Sequence of chain 2.A:
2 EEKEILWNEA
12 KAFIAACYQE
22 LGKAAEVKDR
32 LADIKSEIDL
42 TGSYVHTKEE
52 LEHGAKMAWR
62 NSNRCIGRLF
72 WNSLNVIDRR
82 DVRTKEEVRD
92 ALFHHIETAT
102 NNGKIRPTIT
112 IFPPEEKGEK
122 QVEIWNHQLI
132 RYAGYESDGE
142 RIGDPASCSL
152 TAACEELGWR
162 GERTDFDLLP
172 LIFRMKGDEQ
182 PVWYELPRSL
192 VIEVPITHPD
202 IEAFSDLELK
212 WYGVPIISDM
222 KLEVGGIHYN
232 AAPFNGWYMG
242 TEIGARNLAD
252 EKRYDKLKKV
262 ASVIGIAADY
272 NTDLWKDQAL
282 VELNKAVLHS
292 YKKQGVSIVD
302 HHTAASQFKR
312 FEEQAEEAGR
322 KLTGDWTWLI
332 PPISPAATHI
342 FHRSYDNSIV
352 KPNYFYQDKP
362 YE

Sequence of chain 1.A:
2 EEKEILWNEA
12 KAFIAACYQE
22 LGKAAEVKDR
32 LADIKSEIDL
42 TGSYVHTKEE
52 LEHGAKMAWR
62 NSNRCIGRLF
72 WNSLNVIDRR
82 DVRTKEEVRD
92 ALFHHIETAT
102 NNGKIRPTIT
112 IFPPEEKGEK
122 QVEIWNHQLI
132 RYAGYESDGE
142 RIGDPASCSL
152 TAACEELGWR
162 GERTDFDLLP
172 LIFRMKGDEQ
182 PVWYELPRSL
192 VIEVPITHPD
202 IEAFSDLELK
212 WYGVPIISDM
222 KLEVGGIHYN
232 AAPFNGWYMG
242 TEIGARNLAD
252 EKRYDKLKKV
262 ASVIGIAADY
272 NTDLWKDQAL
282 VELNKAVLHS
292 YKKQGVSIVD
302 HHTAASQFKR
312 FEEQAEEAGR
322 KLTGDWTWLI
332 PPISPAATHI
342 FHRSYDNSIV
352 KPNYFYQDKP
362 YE

Binding-site contacts:
Ligand atom C07 contacts residue HEM1 of chain 2.B at 3.5 Å.
Ligand atom C03 contacts residue HEM1 of chain 2.B at 3.4 Å.
Ligand atom N01 contacts residue GLU243 of chain 2.A at 2.7 Å (salt-bridge).
Ligand atom N02 contacts residue HEM1 of chain 2.B at 3.5 Å.
Ligand atom N21 contacts residue ARG247 of chain 2.A at 3.7 Å.
Ligand atom C26 contacts residue HEM1 of chain 2.B at 3.5 Å.
Ligand atom N21 contacts residue HEM1 of chain 2.B at 3.2 Å (h-bond).
Ligand atom C16 contacts residue HEM1 of chain 2.B at 3.4 Å.
Ligand atom C08 contacts residue GLU243 of chain 2.A at 3.5 Å.
Ligand atom C06 contacts residue HEM1 of chain 2.B at 3.7 Å.
Ligand atom N21 contacts residue TRP329 of chain 2.A at 3.6 Å.
Ligand atom C26 contacts residue ARG247 of chain 2.A at 3.4 Å.
Ligand atom N01 contacts residue HEM1 of chain 2.B at 3.7 Å.
Ligand atom C25 contacts residue ARG247 of chain 2.A at 3.2 Å.
Ligand atom C29 contacts residue TRP329 of chain 2.A at 3.3 Å (hydrophobic).
Ligand atom C27 contacts residue HIS343 of chain 1.A at 3.6 Å.
Ligand atom C02 contacts residue HEM1 of chain 2.B at 3.7 Å.
Ligand atom C12 contacts residue ILE218 of chain 2.A at 3.7 Å (hydrophobic).
Ligand atom C07 contacts residue PHE235 of chain 2.A at 3.6 Å (hydrophobic).
Ligand atom C19 contacts residue HEM1 of chain 2.B at 3.2 Å.
Ligand atom N02 contacts residue TYR239 of chain 2.A at 3.7 Å.
Ligand atom C07 contacts residue GLY237 of chain 2.A at 3.6 Å.
Ligand atom N22 contacts residue HEM1 of chain 2.B at 3.7 Å.
Ligand atom C23 contacts residue PHE342 of chain 1.A at 3.6 Å (hydrophobic).
Ligand atom C13 contacts residue HIS128 of chain 2.A at 3.1 Å.
Ligand atom C06 contacts residue GLU243 of chain 2.A at 3.5 Å.
Ligand atom C08 contacts residue HEM1 of chain 2.B at 3.5 Å.
Ligand atom N22 contacts residue TRP329 of chain 2.A at 3.3 Å.
Ligand atom C24 contacts residue ARG247 of chain 2.A at 3.3 Å.
Ligand atom C22 contacts residue TRP329 of chain 2.A at 3.6 Å (hydrophobic).
Ligand atom C02 contacts residue GLU243 of chain 2.A at 3.4 Å.
Ligand atom C27 contacts residue ARG247 of chain 2.A at 3.5 Å.
Ligand atom C23 contacts residue ARG247 of chain 2.A at 3.7 Å.
Ligand atom N02 contacts residue GLU243 of chain 2.A at 2.6 Å (salt-bridge).
Ligand atom N02 contacts residue TRP238 of chain 2.A at 2.9 Å (h-bond).
Ligand atom C09 contacts residue GLU243 of chain 2.A at 3.7 Å.
Ligand atom C28 contacts residue HEM1 of chain 2.B at 3.1 Å.
Ligand atom C12 contacts residue GLN129 of chain 2.A at 3.6 Å.
Ligand atom C12 contacts residue HIS128 of chain 2.A at 3.4 Å.
Ligand atom C29 contacts residue HEM1 of chain 2.B at 3.2 Å.

A protein and the small-molecule ligand that binds it are described below.
Small molecule (SMILES): Cc1cc(N)nc(CCc2ccc(CCCN)c(CCc3cc(C)cc(N)n3)c2)c1